Binding-site contacts:
Ligand atom C8 contacts residue ASN154 of chain 53.A at 3.4 Å.
Ligand atom C3 contacts residue ASN154 of chain 53.A at 4.3 Å.
Ligand atom C1 contacts residue THR156 of chain 53.A at 4.1 Å.
Ligand atom C7 contacts residue VAL153 of chain 53.A at 4.0 Å (hydrophobic).
Ligand atom C2 contacts residue ASN154 of chain 53.A at 2.9 Å.
Ligand atom O5 contacts residue THR156 of chain 53.A at 3.9 Å.
Ligand atom O7 contacts residue GLY150 of chain 53.A at 4.2 Å.
Ligand atom O7 contacts residue VAL153 of chain 53.A at 2.8 Å (h-bond).
Ligand atom N2 contacts residue ASN154 of chain 53.A at 2.2 Å (h-bond).
Ligand atom O5 contacts residue ASN154 of chain 53.A at 3.7 Å.
Ligand atom C7 contacts residue ASN154 of chain 53.A at 1.9 Å.
Ligand atom C8 contacts residue GLY150 of chain 53.A at 4.3 Å.
Ligand atom O7 contacts residue ASN154 of chain 53.A at 1.3 Å (h-bond).
Ligand atom C1 contacts residue ASN154 of chain 53.A at 2.6 Å.
Ligand atom C5 contacts residue THR156 of chain 53.A at 3.7 Å.
Ligand atom C6 contacts residue THR156 of chain 53.A at 4.2 Å.
Ligand atom C7 contacts residue GLY150 of chain 53.A at 4.5 Å.
Ligand atom O7 contacts residue THR156 of chain 53.A at 4.2 Å.

Sequence of chain 53.A:
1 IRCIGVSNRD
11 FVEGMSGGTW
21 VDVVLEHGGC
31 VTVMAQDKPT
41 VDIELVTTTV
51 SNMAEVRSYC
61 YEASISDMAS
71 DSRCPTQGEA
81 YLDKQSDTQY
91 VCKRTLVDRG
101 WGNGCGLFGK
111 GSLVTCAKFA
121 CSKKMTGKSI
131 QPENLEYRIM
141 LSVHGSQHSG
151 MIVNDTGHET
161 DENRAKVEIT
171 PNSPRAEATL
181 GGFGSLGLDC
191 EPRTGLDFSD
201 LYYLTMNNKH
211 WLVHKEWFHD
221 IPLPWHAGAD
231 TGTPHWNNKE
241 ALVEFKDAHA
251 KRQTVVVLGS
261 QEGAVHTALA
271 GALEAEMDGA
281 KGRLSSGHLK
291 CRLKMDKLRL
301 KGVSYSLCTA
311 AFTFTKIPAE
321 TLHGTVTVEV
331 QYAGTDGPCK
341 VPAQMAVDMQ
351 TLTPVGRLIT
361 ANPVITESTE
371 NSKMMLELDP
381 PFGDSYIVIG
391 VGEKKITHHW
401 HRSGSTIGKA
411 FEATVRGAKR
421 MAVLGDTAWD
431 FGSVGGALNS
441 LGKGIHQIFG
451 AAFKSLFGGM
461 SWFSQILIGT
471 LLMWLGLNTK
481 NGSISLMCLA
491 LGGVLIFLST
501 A

A protein and the small-molecule ligand that binds it are described below.
Small molecule (SMILES): CC(=O)N[C@H]1[C@H](O[C@H]2[C@H](O)[C@@H](NC(C)=O)CO[C@@H]2CO)O[C@H](CO)[C@@H](O)[C@@H]1O